A protein and the small-molecule ligand that binds it are described below.
Small molecule (SMILES): CN(C(=O)c1cc2ccccc2cc1C(=O)[C@@H](c1cccc2ccccc12)P(=O)(O)O)C1CCN(C(=O)c2ccc3ccccc3c2)CC1

Sequence of chain 1.A:
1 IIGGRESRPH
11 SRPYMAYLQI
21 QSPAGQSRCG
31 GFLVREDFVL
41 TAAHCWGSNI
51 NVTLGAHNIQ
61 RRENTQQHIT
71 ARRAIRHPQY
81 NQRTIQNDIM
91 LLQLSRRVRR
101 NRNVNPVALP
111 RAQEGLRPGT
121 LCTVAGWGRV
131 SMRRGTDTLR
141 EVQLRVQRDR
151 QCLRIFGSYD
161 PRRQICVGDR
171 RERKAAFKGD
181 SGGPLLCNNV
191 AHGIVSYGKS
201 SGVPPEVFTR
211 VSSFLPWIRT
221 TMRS

Binding-site contacts:
Ligand atom C14 contacts residue PHE177 of chain 1.A at 3.7 Å (hydrophobic).
Ligand atom C20 contacts residue SER200 of chain 1.A at 3.6 Å.
Ligand atom O2 contacts residue SER181 of chain 1.A at 3.2 Å (h-bond).
Ligand atom C15 contacts residue GLU206 of chain 1.A at 3.1 Å.
Ligand atom C7 contacts residue ILE85 of chain 1.A at 3.6 Å (hydrophobic).
Ligand atom C11 contacts residue LYS178 of chain 1.A at 3.8 Å.
Ligand atom C6 contacts residue HIS44 of chain 1.A at 3.5 Å.
Ligand atom C13 contacts residue LYS199 of chain 1.A at 3.7 Å.
Ligand atom C31 contacts residue ILE155 of chain 1.A at 3.8 Å (hydrophobic).
Ligand atom C15 contacts residue ALA176 of chain 1.A at 3.3 Å (hydrophobic).
Ligand atom C15 contacts residue TYR197 of chain 1.A at 3.7 Å (hydrophobic).
Ligand atom C13 contacts residue PHE177 of chain 1.A at 3.8 Å (hydrophobic).
Ligand atom C4A contacts residue HIS44 of chain 1.A at 3.6 Å.
Ligand atom C17 contacts residue TYR197 of chain 1.A at 3.6 Å (hydrophobic).
Ligand atom O3 contacts residue GLY179 of chain 1.A at 2.7 Å (h-bond).
Ligand atom C18 contacts residue LYS178 of chain 1.A at 3.8 Å.
Ligand atom C17 contacts residue VAL195 of chain 1.A at 3.8 Å (hydrophobic).
Ligand atom C18 contacts residue SER181 of chain 1.A at 3.5 Å.
Ligand atom C16 contacts residue ALA176 of chain 1.A at 3.6 Å (hydrophobic).
Ligand atom C16 contacts residue TYR197 of chain 1.A at 3.6 Å (hydrophobic).
Ligand atom P1 contacts residue SER181 of chain 1.A at 3.3 Å.
Ligand atom C6 contacts residue SER196 of chain 1.A at 3.7 Å.
Ligand atom C30 contacts residue PHE156 of chain 1.A at 3.6 Å (hydrophobic).
Ligand atom C16 contacts residue GLU206 of chain 1.A at 3.5 Å.
Ligand atom C10 contacts residue LYS178 of chain 1.A at 3.7 Å.
Ligand atom C25 contacts residue GLY198 of chain 1.A at 3.1 Å.
Ligand atom C16 contacts residue GLY198 of chain 1.A at 3.8 Å.
Ligand atom O5 contacts residue LYS178 of chain 1.A at 3.7 Å.
Ligand atom C5 contacts residue SER196 of chain 1.A at 3.7 Å.
Ligand atom O1 contacts residue LYS178 of chain 1.A at 3.1 Å (salt-bridge).
Ligand atom C15 contacts residue GLY198 of chain 1.A at 3.5 Å.
Ligand atom O3 contacts residue LYS178 of chain 1.A at 3.5 Å.
Ligand atom C24 contacts residue GLY198 of chain 1.A at 3.1 Å.
Ligand atom C5 contacts residue HIS44 of chain 1.A at 3.3 Å.
Ligand atom O3 contacts residue SER181 of chain 1.A at 2.6 Å (h-bond).
Ligand atom C14 contacts residue LYS199 of chain 1.A at 3.5 Å.
Ligand atom O4 contacts residue LYS178 of chain 1.A at 3.1 Å.
Ligand atom O2 contacts residue HIS44 of chain 1.A at 2.9 Å (h-bond).
Ligand atom C14 contacts residue GLY198 of chain 1.A at 3.5 Å.
Ligand atom C9 contacts residue SER181 of chain 1.A at 3.7 Å.